This small molecule binds to this protein.
Small molecule (SMILES): CCCCCC(=O)O[C@@H](COC(=O)CCCC)COP(=O)(O)OCC[N+](C)(C)C

Binding-site contacts:
Ligand atom C16 contacts residue PHE411 of chain 1.C at 2.9 Å (hydrophobic).
Ligand atom C17 contacts residue ARG386 of chain 1.C at 3.2 Å.
Ligand atom C17 contacts residue PHE411 of chain 1.C at 3.3 Å (hydrophobic).
Ligand atom C03 contacts residue TYR382 of chain 1.C at 4.0 Å (hydrophobic).
Ligand atom O24 contacts residue PHE383 of chain 1.C at 2.3 Å.
Ligand atom C20 contacts residue TYR449 of chain 1.C at 2.7 Å (hydrophobic).
Ligand atom O15 contacts residue PHE383 of chain 1.C at 3.3 Å.
Ligand atom C16 contacts residue TYR450 of chain 1.C at 3.5 Å (hydrophobic).
Ligand atom O15 contacts residue ARG386 of chain 1.C at 2.4 Å (salt-bridge).
Ligand atom C20 contacts residue PHE411 of chain 1.C at 2.7 Å (hydrophobic).
Ligand atom P12 contacts residue ARG386 of chain 1.C at 2.2 Å.
Ligand atom C08 contacts residue VAL335 of chain 1.C at 3.9 Å (hydrophobic).
Ligand atom O14 contacts residue TYR450 of chain 1.C at 3.5 Å (h-bond).
Ligand atom C19 contacts residue GLU408 of chain 1.C at 3.7 Å.
Ligand atom C25 contacts residue VAL335 of chain 1.C at 3.3 Å (hydrophobic).
Ligand atom C10 contacts residue ASN332 of chain 1.C at 3.5 Å.
Ligand atom O06 contacts residue ASN332 of chain 1.C at 2.3 Å (h-bond).
Ligand atom O15 contacts residue TYR450 of chain 1.C at 3.7 Å.
Ligand atom N18 contacts residue PHE411 of chain 1.C at 2.7 Å.
Ligand atom O14 contacts residue ARG386 of chain 1.C at 2.9 Å (salt-bridge).
Ligand atom O07 contacts residue ASN332 of chain 1.C at 3.7 Å.
Ligand atom C19 contacts residue PHE411 of chain 1.C at 1.4 Å (hydrophobic).
Ligand atom C05 contacts residue ASN332 of chain 1.C at 3.3 Å.
Ligand atom O22 contacts residue VAL335 of chain 1.C at 3.9 Å.
Ligand atom O11 contacts residue ARG386 of chain 1.C at 3.6 Å.
Ligand atom O22 contacts residue PHE383 of chain 1.C at 3.7 Å.
Ligand atom O07 contacts residue TYR382 of chain 1.C at 3.7 Å.
Ligand atom O11 contacts residue ASN332 of chain 1.C at 3.8 Å.
Ligand atom O13 contacts residue TYR382 of chain 1.C at 4.0 Å.
Ligand atom O11 contacts residue TYR450 of chain 1.C at 2.6 Å (h-bond).
Ligand atom C21 contacts residue PHE411 of chain 1.C at 3.6 Å (hydrophobic).
Ligand atom O13 contacts residue ARG386 of chain 1.C at 1.4 Å (salt-bridge).
Ligand atom N18 contacts residue GLU408 of chain 1.C at 3.8 Å.
Ligand atom P12 contacts residue TYR450 of chain 1.C at 3.4 Å.
Ligand atom O22 contacts residue TYR336 of chain 1.C at 4.0 Å.
Ligand atom C10 contacts residue TYR450 of chain 1.C at 3.7 Å (hydrophobic).
Ligand atom O24 contacts residue TYR382 of chain 1.C at 3.8 Å.
Ligand atom C21 contacts residue GLU408 of chain 1.C at 2.6 Å.
Ligand atom C16 contacts residue ARG386 of chain 1.C at 3.4 Å.
Ligand atom C23 contacts residue PHE383 of chain 1.C at 3.3 Å (hydrophobic).

Sequence of chain 1.C:
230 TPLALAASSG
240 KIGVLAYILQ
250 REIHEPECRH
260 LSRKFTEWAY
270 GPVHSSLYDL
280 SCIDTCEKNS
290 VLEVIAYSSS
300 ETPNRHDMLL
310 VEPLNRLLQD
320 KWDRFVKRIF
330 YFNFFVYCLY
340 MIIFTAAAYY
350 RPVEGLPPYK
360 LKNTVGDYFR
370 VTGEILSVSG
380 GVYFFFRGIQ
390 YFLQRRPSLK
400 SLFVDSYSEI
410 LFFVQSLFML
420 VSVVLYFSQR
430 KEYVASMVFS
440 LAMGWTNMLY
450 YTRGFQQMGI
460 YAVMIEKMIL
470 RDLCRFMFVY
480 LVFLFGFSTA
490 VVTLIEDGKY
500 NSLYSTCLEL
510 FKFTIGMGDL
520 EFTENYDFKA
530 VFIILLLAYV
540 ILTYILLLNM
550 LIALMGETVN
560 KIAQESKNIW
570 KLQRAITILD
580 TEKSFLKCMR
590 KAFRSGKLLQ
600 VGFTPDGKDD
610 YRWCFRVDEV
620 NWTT